Sequence of chain 1.B:
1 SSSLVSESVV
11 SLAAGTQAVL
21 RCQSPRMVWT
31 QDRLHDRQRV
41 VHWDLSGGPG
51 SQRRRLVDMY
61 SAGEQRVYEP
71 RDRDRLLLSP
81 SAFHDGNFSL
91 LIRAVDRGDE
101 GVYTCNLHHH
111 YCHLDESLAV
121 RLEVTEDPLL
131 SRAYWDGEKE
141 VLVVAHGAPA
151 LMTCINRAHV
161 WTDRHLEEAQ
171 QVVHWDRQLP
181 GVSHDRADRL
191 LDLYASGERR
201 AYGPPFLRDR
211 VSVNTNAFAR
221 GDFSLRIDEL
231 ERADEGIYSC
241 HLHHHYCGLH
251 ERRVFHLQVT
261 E

This protein binds this small molecule.
Small molecule (SMILES): CC(=O)N[C@@H]1[C@@H](O)[C@H](O)[C@@H](CO)O[C@H]1O

Binding-site contacts:
Ligand atom O5 contacts residue SER89 of chain 1.B at 4.1 Å.
Ligand atom C5 contacts residue SER89 of chain 1.B at 4.3 Å.
Ligand atom C7 contacts residue ASN87 of chain 1.B at 3.6 Å.
Ligand atom O7 contacts residue ASP85 of chain 1.B at 4.3 Å.
Ligand atom C1 contacts residue SER89 of chain 1.B at 4.5 Å.
Ligand atom C1 contacts residue ASN87 of chain 1.B at 1.4 Å.
Ligand atom N2 contacts residue ASN87 of chain 1.B at 2.9 Å (h-bond).
Ligand atom O6 contacts residue LEU151 of chain 1.B at 3.4 Å.
Ligand atom C4 contacts residue LEU151 of chain 1.B at 4.4 Å (hydrophobic).
Ligand atom O4 contacts residue LEU151 of chain 1.B at 3.7 Å.
Ligand atom O5 contacts residue ASN87 of chain 1.B at 2.3 Å (h-bond).
Ligand atom C5 contacts residue LEU151 of chain 1.B at 4.1 Å (hydrophobic).
Ligand atom C6 contacts residue LEU151 of chain 1.B at 3.8 Å (hydrophobic).
Ligand atom C4 contacts residue ASN87 of chain 1.B at 4.2 Å.
Ligand atom C5 contacts residue ASN87 of chain 1.B at 3.7 Å.
Ligand atom C3 contacts residue ASN87 of chain 1.B at 3.7 Å.
Ligand atom O5 contacts residue SER79 of chain 1.B at 4.4 Å.
Ligand atom C2 contacts residue ASN87 of chain 1.B at 2.4 Å.
Ligand atom O7 contacts residue ASN87 of chain 1.B at 3.9 Å.